Binding-site contacts:
Ligand atom O1 contacts residue NDG1 of chain 2.X at 2.6 Å (h-bond).
Ligand atom C2 contacts residue NDG1 of chain 2.X at 3.8 Å.
Ligand atom C3 contacts residue NDG1 of chain 2.X at 4.4 Å.
Ligand atom O5 contacts residue NDG1 of chain 2.X at 3.6 Å (h-bond).
Ligand atom C6 contacts residue NDG1 of chain 2.X at 4.4 Å.
Ligand atom C3 contacts residue TRP222 of chain 2.E at 3.4 Å (hydrophobic).
Ligand atom C2 contacts residue TRP222 of chain 2.E at 4.3 Å (hydrophobic).
Ligand atom O1 contacts residue MAN1 of chain 2.Z at 4.1 Å.
Ligand atom C1 contacts residue MAN1 of chain 2.Z at 4.3 Å.
Ligand atom O4 contacts residue TRP222 of chain 2.E at 4.3 Å.
Ligand atom C2 contacts residue MAN1 of chain 2.Z at 3.2 Å.
Ligand atom C3 contacts residue MAN1 of chain 2.Z at 4.2 Å.
Ligand atom C4 contacts residue TRP222 of chain 2.E at 4.3 Å (hydrophobic).
Ligand atom C1 contacts residue NDG1 of chain 2.X at 2.6 Å.
Ligand atom C5 contacts residue NDG1 of chain 2.X at 3.9 Å.
Ligand atom O3 contacts residue MAN1 of chain 2.Z at 3.7 Å.
Ligand atom O2 contacts residue MAN1 of chain 2.Z at 2.9 Å.
Ligand atom O3 contacts residue TRP222 of chain 2.E at 4.0 Å.

A small-molecule ligand and the protein it binds are described below.
Small molecule (SMILES): OC[C@H]1O[C@H](O)[C@@H](O)[C@@H](O)[C@@H]1O

Sequence of chain 2.E:
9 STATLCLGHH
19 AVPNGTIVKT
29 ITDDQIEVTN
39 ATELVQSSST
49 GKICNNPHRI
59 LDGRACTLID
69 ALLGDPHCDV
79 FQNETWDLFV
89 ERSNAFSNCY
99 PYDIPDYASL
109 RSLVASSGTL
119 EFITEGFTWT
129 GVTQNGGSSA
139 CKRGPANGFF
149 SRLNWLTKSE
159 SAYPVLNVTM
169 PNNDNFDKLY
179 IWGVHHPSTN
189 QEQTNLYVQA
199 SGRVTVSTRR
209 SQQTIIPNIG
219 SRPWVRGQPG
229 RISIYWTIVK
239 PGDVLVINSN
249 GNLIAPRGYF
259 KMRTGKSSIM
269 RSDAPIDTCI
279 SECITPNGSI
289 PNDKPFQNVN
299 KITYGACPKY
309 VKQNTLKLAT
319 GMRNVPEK